Binding-site contacts:
Ligand atom O3 contacts residue ASP500 of chain 1.C at 3.0 Å (salt-bridge).
Ligand atom O3 contacts residue EDO1 of chain 1.OB at 3.5 Å (h-bond).
Ligand atom N1 contacts residue ASP500 of chain 1.C at 3.8 Å.
Ligand atom N2 contacts residue ALA540 of chain 1.C at 4.0 Å.
Ligand atom C4 contacts residue ASP500 of chain 1.C at 3.8 Å.
Ligand atom O1 contacts residue ASP500 of chain 1.C at 3.4 Å (salt-bridge).
Ligand atom C1 contacts residue MN1 of chain 1.UA at 3.0 Å.
Ligand atom O3 contacts residue MN1 of chain 1.TA at 2.2 Å.
Ligand atom N2 contacts residue EDO1 of chain 1.PB at 3.4 Å (h-bond).
Ligand atom C1 contacts residue HIS541 of chain 1.C at 3.4 Å.
Ligand atom O2 contacts residue ASP551 of chain 1.C at 3.2 Å (salt-bridge).
Ligand atom C4 contacts residue EDO1 of chain 1.PB at 3.2 Å.
Ligand atom N1 contacts residue MN1 of chain 1.TA at 2.8 Å.
Ligand atom N2 contacts residue EDO1 of chain 1.OB at 4.1 Å.
Ligand atom C4 contacts residue MN1 of chain 1.TA at 2.8 Å.
Ligand atom C2 contacts residue EDO1 of chain 1.OB at 3.9 Å.
Ligand atom C4 contacts residue ALA540 of chain 1.C at 4.0 Å (hydrophobic).
Ligand atom N1 contacts residue ASP445 of chain 1.C at 4.0 Å.
Ligand atom C3 contacts residue ALA540 of chain 1.C at 4.1 Å (hydrophobic).
Ligand atom O2 contacts residue MN1 of chain 1.UA at 2.4 Å.
Ligand atom O3 contacts residue GLU480 of chain 1.C at 3.0 Å (salt-bridge).
Ligand atom O1 contacts residue ASP445 of chain 1.C at 2.7 Å (salt-bridge).
Ligand atom O1 contacts residue MN1 of chain 1.TA at 1.9 Å.
Ligand atom C2 contacts residue HIS541 of chain 1.C at 3.4 Å.
Ligand atom C6 contacts residue HIS541 of chain 1.C at 3.9 Å.
Ligand atom O1 contacts residue GLU480 of chain 1.C at 3.3 Å (salt-bridge).
Ligand atom C4 contacts residue GLU480 of chain 1.C at 3.9 Å.
Ligand atom C9 contacts residue HIS541 of chain 1.C at 3.8 Å.
Ligand atom C4 contacts residue EDO1 of chain 1.OB at 3.6 Å.
Ligand atom C5 contacts residue HIS541 of chain 1.C at 3.1 Å.
Ligand atom O1 contacts residue MN1 of chain 1.UA at 2.3 Å.
Ligand atom C1 contacts residue EDO1 of chain 1.OB at 3.5 Å.
Ligand atom N1 contacts residue MN1 of chain 1.UA at 2.9 Å.
Ligand atom O3 contacts residue EDO1 of chain 1.PB at 2.5 Å (h-bond).
Ligand atom N1 contacts residue EDO1 of chain 1.OB at 3.5 Å.
Ligand atom C10 contacts residue HIS541 of chain 1.C at 4.1 Å.
Ligand atom O1 contacts residue EDO1 of chain 1.OB at 3.5 Å.
Ligand atom O2 contacts residue HIS541 of chain 1.C at 2.9 Å (h-bond).
Ligand atom O2 contacts residue EDO1 of chain 1.OB at 3.6 Å.
Ligand atom O1 contacts residue GLY446 of chain 1.C at 3.8 Å.

This protein binds this small molecule.
Small molecule (SMILES): O=c1[nH]c2sc(Cc3ccccc3)cc2c(=O)n1O

Sequence of chain 1.C:
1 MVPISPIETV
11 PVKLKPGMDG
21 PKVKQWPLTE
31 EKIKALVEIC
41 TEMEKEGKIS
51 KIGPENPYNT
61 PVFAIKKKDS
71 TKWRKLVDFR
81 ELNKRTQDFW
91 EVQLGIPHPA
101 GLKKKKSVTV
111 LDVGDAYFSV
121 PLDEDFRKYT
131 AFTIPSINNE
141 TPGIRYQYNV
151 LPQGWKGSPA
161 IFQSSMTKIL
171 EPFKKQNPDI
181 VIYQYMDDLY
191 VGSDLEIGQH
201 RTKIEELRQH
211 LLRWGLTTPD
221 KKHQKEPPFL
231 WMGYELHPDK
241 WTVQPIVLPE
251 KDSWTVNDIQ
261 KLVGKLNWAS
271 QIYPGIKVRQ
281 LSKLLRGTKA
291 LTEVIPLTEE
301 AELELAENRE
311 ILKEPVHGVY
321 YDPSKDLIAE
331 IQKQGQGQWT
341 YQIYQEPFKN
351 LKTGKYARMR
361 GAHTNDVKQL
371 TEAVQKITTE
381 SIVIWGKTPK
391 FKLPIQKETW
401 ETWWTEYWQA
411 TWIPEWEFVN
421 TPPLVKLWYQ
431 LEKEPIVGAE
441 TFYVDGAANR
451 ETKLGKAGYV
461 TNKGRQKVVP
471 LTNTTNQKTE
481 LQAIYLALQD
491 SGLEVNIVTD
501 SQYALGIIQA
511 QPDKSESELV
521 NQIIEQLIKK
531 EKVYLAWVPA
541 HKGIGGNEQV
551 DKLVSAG